Binding-site contacts:
Ligand atom O2 contacts residue LYS67 of chain 1.C at 3.0 Å (salt-bridge).
Ligand atom O8 contacts residue VN41 of chain 1.BA at 4.1 Å.
Ligand atom O9 contacts residue GLU56 of chain 1.D at 3.6 Å.
Ligand atom C7 contacts residue GLU56 of chain 1.D at 3.9 Å.
Ligand atom O1A contacts residue SER37 of chain 1.C at 3.7 Å.
Ligand atom O2 contacts residue GLU56 of chain 1.D at 2.6 Å (salt-bridge).
Ligand atom O9 contacts residue GLY55 of chain 1.D at 4.1 Å.
Ligand atom C1 contacts residue ARG64 of chain 1.C at 3.4 Å.
Ligand atom C1 contacts residue THR34 of chain 1.C at 3.9 Å.
Ligand atom C2 contacts residue LYS67 of chain 1.C at 3.9 Å.
Ligand atom O1A contacts residue ARG64 of chain 1.C at 2.9 Å (salt-bridge).
Ligand atom C7 contacts residue THR34 of chain 1.C at 4.0 Å.
Ligand atom C1 contacts residue MET20 of chain 1.D at 3.8 Å (hydrophobic).
Ligand atom C1 contacts residue LEU68 of chain 1.C at 3.8 Å (hydrophobic).
Ligand atom O9 contacts residue THR54 of chain 1.D at 3.9 Å.
Ligand atom C4 contacts residue SER37 of chain 1.C at 4.1 Å.
Ligand atom O8 contacts residue GLY55 of chain 1.D at 3.5 Å.
Ligand atom O1A contacts residue LEU68 of chain 1.C at 4.0 Å.
Ligand atom O7 contacts residue SER37 of chain 1.C at 3.8 Å.
Ligand atom C3 contacts residue LEU68 of chain 1.C at 3.8 Å (hydrophobic).
Ligand atom O1B contacts residue GLU56 of chain 1.D at 4.0 Å.
Ligand atom O6 contacts residue THR34 of chain 1.C at 3.3 Å (h-bond).
Ligand atom O1A contacts residue THR34 of chain 1.C at 3.0 Å (h-bond).
Ligand atom C1 contacts residue LYS67 of chain 1.C at 3.7 Å.
Ligand atom O7 contacts residue THR34 of chain 1.C at 3.1 Å (h-bond).
Ligand atom C5 contacts residue SER37 of chain 1.C at 3.7 Å.
Ligand atom O8 contacts residue GLU56 of chain 1.D at 2.8 Å (salt-bridge).
Ligand atom C8 contacts residue GLU56 of chain 1.D at 3.0 Å.
Ligand atom O1B contacts residue ARG64 of chain 1.C at 2.8 Å (salt-bridge).
Ligand atom C3 contacts residue SER37 of chain 1.C at 3.7 Å.
Ligand atom O6 contacts residue GLU56 of chain 1.D at 3.4 Å (salt-bridge).
Ligand atom O1B contacts residue LYS67 of chain 1.C at 2.8 Å (salt-bridge).
Ligand atom C2 contacts residue GLU56 of chain 1.D at 3.5 Å.
Ligand atom C9 contacts residue VN41 of chain 1.BA at 2.8 Å.
Ligand atom O9 contacts residue VN41 of chain 1.BA at 2.1 Å.
Ligand atom O6 contacts residue SER37 of chain 1.C at 3.9 Å.
Ligand atom O1A contacts residue MET20 of chain 1.D at 3.6 Å (h-bond).
Ligand atom O1B contacts residue MET20 of chain 1.D at 3.3 Å (h-bond).
Ligand atom O9 contacts residue ASP12 of chain 1.D at 3.1 Å (salt-bridge).
Ligand atom C6 contacts residue GLU56 of chain 1.D at 3.4 Å.

Sequence of chain 1.C:
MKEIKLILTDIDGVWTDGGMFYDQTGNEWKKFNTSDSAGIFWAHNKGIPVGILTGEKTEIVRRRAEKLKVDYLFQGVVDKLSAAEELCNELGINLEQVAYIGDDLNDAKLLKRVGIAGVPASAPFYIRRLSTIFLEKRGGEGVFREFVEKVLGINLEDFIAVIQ

Sequence of chain 1.D:
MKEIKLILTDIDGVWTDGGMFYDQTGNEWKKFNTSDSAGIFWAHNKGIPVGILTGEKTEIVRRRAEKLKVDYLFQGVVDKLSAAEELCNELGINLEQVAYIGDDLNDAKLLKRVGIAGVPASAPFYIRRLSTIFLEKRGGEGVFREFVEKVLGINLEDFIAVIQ

This small molecule binds to this protein.
Small molecule (SMILES): CC(=O)N[C@H]1[C@H]([C@H](O)[C@H](O)CO)O[C@](O)(C(=O)O)C[C@@H]1O